Binding-site contacts:
Ligand atom N3 contacts residue ASP186 of chain 1.B at 2.5 Å (salt-bridge).
Ligand atom O4 contacts residue LYS224 of chain 1.B at 3.3 Å (salt-bridge).
Ligand atom N5 contacts residue PHE193 of chain 1.B at 3.6 Å.
Ligand atom C2 contacts residue ILE118 of chain 1.B at 4.0 Å (hydrophobic).
Ligand atom C6A contacts residue PHE193 of chain 1.B at 4.0 Å (hydrophobic).
Ligand atom C4 contacts residue PHE193 of chain 1.B at 4.1 Å (hydrophobic).
Ligand atom C10 contacts residue LYS224 of chain 1.B at 4.2 Å.
Ligand atom N8 contacts residue ASP97 of chain 1.B at 3.5 Å (salt-bridge).
Ligand atom O4 contacts residue GLY220 of chain 1.B at 3.4 Å (h-bond).
Ligand atom C2 contacts residue ASP186 of chain 1.B at 3.3 Å.
Ligand atom C4 contacts residue MET140 of chain 1.B at 4.2 Å (hydrophobic).
Ligand atom N8 contacts residue ARG258 of chain 1.B at 3.5 Å (salt-bridge).
Ligand atom N2 contacts residue LEU218 of chain 1.B at 3.5 Å.
Ligand atom N1 contacts residue ASN116 of chain 1.B at 3.6 Å.
Ligand atom C7 contacts residue ARG258 of chain 1.B at 3.4 Å.
Ligand atom C2 contacts residue ASN116 of chain 1.B at 3.9 Å.
Ligand atom C6A contacts residue ARG258 of chain 1.B at 4.1 Å.
Ligand atom N5 contacts residue LYS224 of chain 1.B at 3.4 Å (salt-bridge).
Ligand atom N5 contacts residue ARG258 of chain 1.B at 3.7 Å.
Ligand atom C6 contacts residue PHE193 of chain 1.B at 3.7 Å (hydrophobic).
Ligand atom N1 contacts residue ILE118 of chain 1.B at 3.5 Å.
Ligand atom N1 contacts residue ARG258 of chain 1.B at 4.0 Å.
Ligand atom N1 contacts residue ASP97 of chain 1.B at 4.0 Å.
Ligand atom N2 contacts residue ASP186 of chain 1.B at 3.2 Å (salt-bridge).
Ligand atom C10 contacts residue ARG258 of chain 1.B at 4.0 Å.
Ligand atom C10 contacts residue PHE193 of chain 1.B at 4.0 Å (hydrophobic).
Ligand atom C9 contacts residue ARG258 of chain 1.B at 3.8 Å.
Ligand atom C6 contacts residue LYS224 of chain 1.B at 4.2 Å.
Ligand atom C9 contacts residue ILE118 of chain 1.B at 3.4 Å (hydrophobic).
Ligand atom C4 contacts residue LYS224 of chain 1.B at 4.2 Å.
Ligand atom N8 contacts residue ILE118 of chain 1.B at 3.6 Å.
Ligand atom C4 contacts residue ASP186 of chain 1.B at 3.5 Å.
Ligand atom O4 contacts residue ASP186 of chain 1.B at 3.6 Å.
Ligand atom N3 contacts residue MET140 of chain 1.B at 4.0 Å.
Ligand atom C6 contacts residue ARG258 of chain 1.B at 3.6 Å.
Ligand atom O4 contacts residue PHE193 of chain 1.B at 3.9 Å.
Ligand atom C6A contacts residue LYS224 of chain 1.B at 3.6 Å.
Ligand atom N2 contacts residue ASN116 of chain 1.B at 2.7 Å (h-bond).
Ligand atom C9 contacts residue ASP97 of chain 1.B at 4.2 Å.
Ligand atom C10 contacts residue ILE118 of chain 1.B at 4.0 Å (hydrophobic).

A protein and the small-molecule ligand that binds it are described below.
Small molecule (SMILES): Nc1nc2ncc(CO)nc2c(=O)[nH]1

Sequence of chain 1.B:
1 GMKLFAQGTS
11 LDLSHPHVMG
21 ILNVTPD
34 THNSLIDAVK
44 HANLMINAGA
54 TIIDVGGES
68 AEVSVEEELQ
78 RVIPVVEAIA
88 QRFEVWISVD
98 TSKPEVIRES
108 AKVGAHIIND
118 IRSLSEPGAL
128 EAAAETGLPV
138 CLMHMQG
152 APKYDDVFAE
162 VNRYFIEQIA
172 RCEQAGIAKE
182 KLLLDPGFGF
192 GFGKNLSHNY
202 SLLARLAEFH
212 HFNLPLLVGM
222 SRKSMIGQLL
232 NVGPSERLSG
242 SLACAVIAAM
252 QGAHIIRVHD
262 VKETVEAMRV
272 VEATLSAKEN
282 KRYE